Sequence of chain 39.C:
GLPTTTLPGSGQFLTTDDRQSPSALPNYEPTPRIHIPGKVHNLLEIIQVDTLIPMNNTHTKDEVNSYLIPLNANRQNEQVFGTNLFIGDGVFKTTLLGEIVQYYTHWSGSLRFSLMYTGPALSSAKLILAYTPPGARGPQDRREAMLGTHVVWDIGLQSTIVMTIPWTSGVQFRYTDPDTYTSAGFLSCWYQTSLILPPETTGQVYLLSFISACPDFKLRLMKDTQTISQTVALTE

This small molecule binds to this protein.
Small molecule (SMILES): Cc1cc(CCCCCOc2ccc(C3=NCCO3)cc2)on1

Sequence of chain 39.A:
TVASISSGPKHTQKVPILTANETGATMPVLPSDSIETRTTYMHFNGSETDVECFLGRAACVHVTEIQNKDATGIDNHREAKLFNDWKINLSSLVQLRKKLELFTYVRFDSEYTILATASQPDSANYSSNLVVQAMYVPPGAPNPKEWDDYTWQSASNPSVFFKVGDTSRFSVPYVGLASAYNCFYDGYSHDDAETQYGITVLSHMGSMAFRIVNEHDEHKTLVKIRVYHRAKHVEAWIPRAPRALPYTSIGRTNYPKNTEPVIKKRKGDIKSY

Binding-site contacts:
Ligand atom C5B contacts residue PHE186 of chain 39.A at 3.9 Å (hydrophobic).
Ligand atom N2 contacts residue LEU106 of chain 39.A at 3.8 Å.
Ligand atom N3A contacts residue ALA24 of chain 39.C at 3.8 Å.
Ligand atom C5A contacts residue ALA150 of chain 39.A at 3.6 Å (hydrophobic).
Ligand atom N3A contacts residue PRO174 of chain 39.A at 3.7 Å.
Ligand atom C3C contacts residue TYR128 of chain 39.A at 3.4 Å (hydrophobic).
Ligand atom O1B contacts residue ILE104 of chain 39.A at 3.9 Å.
Ligand atom C5A contacts residue PHE186 of chain 39.A at 3.5 Å (hydrophobic).
Ligand atom N3A contacts residue PHE186 of chain 39.A at 4.0 Å.
Ligand atom C2B contacts residue VAL188 of chain 39.A at 3.5 Å (hydrophobic).
Ligand atom C3B contacts residue VAL188 of chain 39.A at 3.8 Å (hydrophobic).
Ligand atom O1A contacts residue PHE186 of chain 39.A at 3.0 Å.
Ligand atom C1B contacts residue VAL188 of chain 39.A at 3.8 Å (hydrophobic).
Ligand atom C6B contacts residue ILE104 of chain 39.A at 3.6 Å (hydrophobic).
Ligand atom C3B contacts residue TYR152 of chain 39.A at 3.7 Å (hydrophobic).
Ligand atom C4 contacts residue LEU106 of chain 39.A at 3.9 Å (hydrophobic).
Ligand atom C2A contacts residue PHE186 of chain 39.A at 3.3 Å (hydrophobic).
Ligand atom C6B contacts residue TYR128 of chain 39.A at 3.3 Å (hydrophobic).
Ligand atom C5B contacts residue MET224 of chain 39.A at 3.9 Å (hydrophobic).
Ligand atom C2C contacts residue TYR197 of chain 39.A at 3.7 Å (hydrophobic).
Ligand atom O1B contacts residue TYR128 of chain 39.A at 3.4 Å (h-bond).
Ligand atom C5C contacts residue VAL191 of chain 39.A at 3.8 Å (hydrophobic).
Ligand atom N3A contacts residue TYR152 of chain 39.A at 3.5 Å.
Ligand atom C4C contacts residue VAL188 of chain 39.A at 3.7 Å (hydrophobic).
Ligand atom C4A contacts residue PRO174 of chain 39.A at 3.1 Å (hydrophobic).
Ligand atom C1C contacts residue LEU106 of chain 39.A at 3.8 Å (hydrophobic).
Ligand atom C5A contacts residue VAL176 of chain 39.A at 3.6 Å (hydrophobic).
Ligand atom O1 contacts residue MET221 of chain 39.A at 3.8 Å.
Ligand atom C5B contacts residue TYR128 of chain 39.A at 4.0 Å (hydrophobic).
Ligand atom C2A contacts residue TYR152 of chain 39.A at 3.6 Å (hydrophobic).
Ligand atom C4B contacts residue TYR152 of chain 39.A at 3.8 Å (hydrophobic).
Ligand atom C2C contacts residue MET221 of chain 39.A at 3.8 Å (hydrophobic).
Ligand atom O1 contacts residue LEU106 of chain 39.A at 3.8 Å.
Ligand atom C1B contacts residue ILE104 of chain 39.A at 4.0 Å (hydrophobic).
Ligand atom C4C contacts residue VAL191 of chain 39.A at 3.0 Å (hydrophobic).
Ligand atom C1B contacts residue TYR128 of chain 39.A at 3.6 Å (hydrophobic).
Ligand atom C1C contacts residue TYR128 of chain 39.A at 3.7 Å (hydrophobic).
Ligand atom C4 contacts residue TYR197 of chain 39.A at 3.8 Å (hydrophobic).
Ligand atom C5 contacts residue LEU106 of chain 39.A at 3.8 Å (hydrophobic).
Ligand atom C4B contacts residue PHE186 of chain 39.A at 3.6 Å (hydrophobic).